Binding-site contacts:
Ligand atom N2 contacts residue GLY150 of chain 54.C at 3.5 Å (h-bond).
Ligand atom C7 contacts residue ASN154 of chain 54.C at 3.7 Å.
Ligand atom C2 contacts residue MET151 of chain 54.C at 4.3 Å (hydrophobic).
Ligand atom C3 contacts residue ASN154 of chain 54.C at 3.8 Å.
Ligand atom O6 contacts residue MET151 of chain 54.C at 4.4 Å.
Ligand atom C6 contacts residue THR156 of chain 54.C at 3.8 Å.
Ligand atom C8 contacts residue THR156 of chain 54.C at 4.2 Å.
Ligand atom O5 contacts residue THR156 of chain 54.C at 4.1 Å.
Ligand atom C1 contacts residue MET151 of chain 54.C at 4.2 Å (hydrophobic).
Ligand atom O7 contacts residue ASN154 of chain 54.C at 4.0 Å.
Ligand atom O5 contacts residue MET151 of chain 54.C at 3.9 Å.
Ligand atom C6 contacts residue ASN157 of chain 54.C at 3.7 Å.
Ligand atom C6 contacts residue THR156 of chain 54.C at 3.9 Å.
Ligand atom C8 contacts residue ASN157 of chain 54.C at 3.3 Å.
Ligand atom C2 contacts residue GLY150 of chain 54.C at 3.8 Å.
Ligand atom O7 contacts residue HIS148 of chain 54.C at 3.6 Å.
Ligand atom O5 contacts residue ASN154 of chain 54.C at 2.3 Å (h-bond).
Ligand atom C5 contacts residue ASN154 of chain 54.C at 3.6 Å.
Ligand atom C5 contacts residue MET151 of chain 54.C at 3.8 Å (hydrophobic).
Ligand atom C5 contacts residue THR156 of chain 54.C at 4.1 Å.
Ligand atom N2 contacts residue ASN154 of chain 54.C at 2.9 Å (h-bond).
Ligand atom O5 contacts residue THR156 of chain 54.C at 3.8 Å.
Ligand atom C1 contacts residue GLY150 of chain 54.C at 4.0 Å.
Ligand atom C5 contacts residue THR156 of chain 54.C at 3.8 Å.
Ligand atom C7 contacts residue GLY150 of chain 54.C at 3.1 Å.
Ligand atom C2 contacts residue ASN154 of chain 54.C at 2.4 Å.
Ligand atom O5 contacts residue ASN157 of chain 54.C at 4.2 Å.
Ligand atom C8 contacts residue GLY150 of chain 54.C at 3.7 Å.
Ligand atom C1 contacts residue ASN154 of chain 54.C at 1.4 Å.
Ligand atom C3 contacts residue MET151 of chain 54.C at 4.1 Å (hydrophobic).
Ligand atom C4 contacts residue ASN154 of chain 54.C at 4.2 Å.
Ligand atom O7 contacts residue GLY150 of chain 54.C at 2.9 Å (h-bond).
Ligand atom C6 contacts residue ASP161 of chain 54.C at 3.7 Å.
Ligand atom C1 contacts residue THR156 of chain 54.C at 4.3 Å.
Ligand atom C4 contacts residue MET151 of chain 54.C at 3.9 Å (hydrophobic).

Sequence of chain 54.C:
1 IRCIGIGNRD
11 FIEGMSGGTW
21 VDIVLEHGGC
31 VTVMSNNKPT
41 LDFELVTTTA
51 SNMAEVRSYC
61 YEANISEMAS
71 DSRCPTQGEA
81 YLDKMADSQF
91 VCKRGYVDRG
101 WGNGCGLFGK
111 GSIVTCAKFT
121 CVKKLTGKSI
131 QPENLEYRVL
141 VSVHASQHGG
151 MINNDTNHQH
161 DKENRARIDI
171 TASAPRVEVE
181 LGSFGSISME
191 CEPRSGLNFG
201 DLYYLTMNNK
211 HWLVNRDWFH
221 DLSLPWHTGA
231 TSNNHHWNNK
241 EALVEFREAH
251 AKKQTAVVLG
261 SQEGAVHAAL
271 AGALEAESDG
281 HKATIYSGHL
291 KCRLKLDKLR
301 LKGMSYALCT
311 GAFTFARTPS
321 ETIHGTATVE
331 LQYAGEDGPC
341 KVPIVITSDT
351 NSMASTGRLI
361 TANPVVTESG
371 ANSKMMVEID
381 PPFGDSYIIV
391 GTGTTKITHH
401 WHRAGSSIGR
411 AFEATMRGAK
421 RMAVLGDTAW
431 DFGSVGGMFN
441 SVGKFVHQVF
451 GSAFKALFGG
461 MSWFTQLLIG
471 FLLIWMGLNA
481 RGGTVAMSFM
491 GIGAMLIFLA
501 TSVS

A small-molecule ligand and the protein it binds are described below.
Small molecule (SMILES): CC(=O)N[C@H]1[C@H](O[C@H]2[C@H](O)[C@@H](NC(C)=O)CO[C@@H]2CO[C@@H]2O[C@@H](C)[C@@H](O)[C@@H](O)[C@@H]2O)O[C@H](CO)[C@@H](O)[C@@H]1O